Sequence of chain 1.D:
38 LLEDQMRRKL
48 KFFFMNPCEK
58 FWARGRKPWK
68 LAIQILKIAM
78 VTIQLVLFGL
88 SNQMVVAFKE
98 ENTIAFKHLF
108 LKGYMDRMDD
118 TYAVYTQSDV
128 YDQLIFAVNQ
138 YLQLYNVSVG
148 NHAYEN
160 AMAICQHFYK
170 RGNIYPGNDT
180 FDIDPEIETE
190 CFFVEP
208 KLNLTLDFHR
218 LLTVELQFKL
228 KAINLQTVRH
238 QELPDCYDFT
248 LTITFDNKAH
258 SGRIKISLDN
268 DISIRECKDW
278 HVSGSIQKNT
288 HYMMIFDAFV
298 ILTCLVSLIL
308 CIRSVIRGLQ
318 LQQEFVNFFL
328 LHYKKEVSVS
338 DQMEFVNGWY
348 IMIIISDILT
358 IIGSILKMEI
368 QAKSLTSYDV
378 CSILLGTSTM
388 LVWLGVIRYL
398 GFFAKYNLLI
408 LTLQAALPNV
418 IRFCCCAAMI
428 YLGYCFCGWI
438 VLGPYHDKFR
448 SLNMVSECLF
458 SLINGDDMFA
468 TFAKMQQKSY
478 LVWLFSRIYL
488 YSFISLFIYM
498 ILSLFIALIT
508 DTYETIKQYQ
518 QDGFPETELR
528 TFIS

This protein binds this small molecule.
Small molecule (SMILES): CC(=O)N[C@@H]1[C@@H](O)[C@H](O)[C@@H](CO)O[C@H]1O

Binding-site contacts:
Ligand atom O5 contacts residue ASN143 of chain 1.D at 2.4 Å (h-bond).
Ligand atom C1 contacts residue ASN143 of chain 1.D at 1.4 Å.
Ligand atom C4 contacts residue ASN143 of chain 1.D at 4.3 Å.
Ligand atom C2 contacts residue ASN143 of chain 1.D at 2.6 Å.
Ligand atom C8 contacts residue TYR142 of chain 1.D at 3.5 Å (hydrophobic).
Ligand atom N2 contacts residue ASN143 of chain 1.D at 2.6 Å (h-bond).
Ligand atom C3 contacts residue ASN143 of chain 1.D at 3.9 Å.
Ligand atom C7 contacts residue ASN143 of chain 1.D at 3.7 Å.
Ligand atom C8 contacts residue ASN143 of chain 1.D at 3.9 Å.
Ligand atom C5 contacts residue ASN143 of chain 1.D at 3.7 Å.